A protein and the small-molecule ligand that binds it are described below.
Small molecule (SMILES): NC(=[NH2+])c1ccc2[nH]c(-c3cccc(OC4CCCC4)c3[O-])nc2c1

Binding-site contacts:
Ligand atom C1B contacts residue HIS46 of chain 1.B at 3.4 Å.
Ligand atom N1 contacts residue GLY221 of chain 1.B at 2.6 Å (h-bond).
Ligand atom O6' contacts residue HIS46 of chain 1.B at 2.7 Å (h-bond).
Ligand atom C5 contacts residue CYS194 of chain 1.B at 3.9 Å (hydrophobic).
Ligand atom C1 contacts residue SER193 of chain 1.B at 3.9 Å.
Ligand atom C5 contacts residue GLN195 of chain 1.B at 3.7 Å.
Ligand atom N3 contacts residue SER198 of chain 1.B at 2.6 Å (h-bond).
Ligand atom C5B contacts residue CYS47 of chain 1.B at 3.4 Å (hydrophobic).
Ligand atom C4 contacts residue CYS194 of chain 1.B at 3.8 Å (hydrophobic).
Ligand atom C4 contacts residue SER198 of chain 1.B at 3.2 Å.
Ligand atom C5' contacts residue HIS46 of chain 1.B at 3.8 Å.
Ligand atom C2 contacts residue VAL216 of chain 1.B at 3.5 Å (hydrophobic).
Ligand atom N1 contacts residue GLY219 of chain 1.B at 3.8 Å.
Ligand atom N1 contacts residue CYS222 of chain 1.B at 3.7 Å.
Ligand atom C4 contacts residue GLN195 of chain 1.B at 3.9 Å.
Ligand atom C6' contacts residue SER198 of chain 1.B at 3.5 Å.
Ligand atom C1' contacts residue GLN195 of chain 1.B at 3.9 Å.
Ligand atom C3 contacts residue SER198 of chain 1.B at 3.4 Å.
Ligand atom N3 contacts residue GLN195 of chain 1.B at 3.7 Å.
Ligand atom N4 contacts residue GLN195 of chain 1.B at 3.2 Å.
Ligand atom C7 contacts residue GLY219 of chain 1.B at 3.9 Å.
Ligand atom C3 contacts residue VAL216 of chain 1.B at 3.5 Å (hydrophobic).
Ligand atom C8 contacts residue SER198 of chain 1.B at 3.6 Å.
Ligand atom O5' contacts residue HIS46 of chain 1.B at 3.5 Å (h-bond).
Ligand atom C3 contacts residue CYS194 of chain 1.B at 3.5 Å (hydrophobic).
Ligand atom C1 contacts residue CYS194 of chain 1.B at 3.8 Å (hydrophobic).
Ligand atom N2 contacts residue ASP192 of chain 1.B at 3.8 Å.
Ligand atom N1 contacts residue SER193 of chain 1.B at 3.3 Å (h-bond).
Ligand atom C8 contacts residue GLN195 of chain 1.B at 3.6 Å.
Ligand atom C1B contacts residue CYS47 of chain 1.B at 3.9 Å (hydrophobic).
Ligand atom O6' contacts residue SER198 of chain 1.B at 2.2 Å (h-bond).
Ligand atom C7 contacts residue SER193 of chain 1.B at 3.2 Å.
Ligand atom N2 contacts residue GLY229 of chain 1.B at 3.7 Å.
Ligand atom N2 contacts residue SER193 of chain 1.B at 2.9 Å (h-bond).
Ligand atom C7 contacts residue TRP218 of chain 1.B at 3.6 Å (hydrophobic).
Ligand atom C1 contacts residue TRP218 of chain 1.B at 3.9 Å (hydrophobic).
Ligand atom C2 contacts residue CYS194 of chain 1.B at 3.8 Å (hydrophobic).
Ligand atom C2' contacts residue GLN195 of chain 1.B at 3.5 Å.
Ligand atom C6' contacts residue HIS46 of chain 1.B at 3.5 Å.
Ligand atom N2 contacts residue TRP218 of chain 1.B at 3.3 Å (h-bond).

Sequence of chain 1.B:
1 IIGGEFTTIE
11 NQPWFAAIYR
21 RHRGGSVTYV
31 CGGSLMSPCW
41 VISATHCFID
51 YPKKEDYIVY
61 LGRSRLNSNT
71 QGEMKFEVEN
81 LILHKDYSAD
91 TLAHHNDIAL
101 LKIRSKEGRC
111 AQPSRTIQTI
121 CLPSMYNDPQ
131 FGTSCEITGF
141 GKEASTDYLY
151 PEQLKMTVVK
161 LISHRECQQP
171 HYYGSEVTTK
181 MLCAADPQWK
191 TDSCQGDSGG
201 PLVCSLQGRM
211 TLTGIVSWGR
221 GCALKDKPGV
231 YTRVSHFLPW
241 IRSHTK